A protein and the small-molecule ligand that binds it are described below.
Small molecule (SMILES): CC(C)CCC[C@@H](C)[C@H]1CC[C@H]2[C@@H]3CC=C4C[C@@H](O)CC[C@]4(C)[C@H]3CC[C@]12C

Binding-site contacts:
Ligand atom C18 contacts residue ILE44 of chain 1.A at 4.2 Å (hydrophobic).
Ligand atom C5 contacts residue OLC1 of chain 1.F at 4.3 Å.
Ligand atom C12 contacts residue ILE44 of chain 1.A at 4.3 Å (hydrophobic).
Ligand atom C8 contacts residue OLC1 of chain 1.F at 4.4 Å.
Ligand atom C3 contacts residue TYR410 of chain 1.A at 3.7 Å (hydrophobic).
Ligand atom C20 contacts residue ILE41 of chain 1.A at 4.3 Å (hydrophobic).
Ligand atom C10 contacts residue OLC1 of chain 1.F at 4.1 Å.
Ligand atom C2 contacts residue TYR415 of chain 1.A at 3.8 Å (hydrophobic).
Ligand atom C11 contacts residue GLY45 of chain 1.A at 4.4 Å.
Ligand atom C17 contacts residue OLC1 of chain 1.F at 4.5 Å.
Ligand atom C2 contacts residue LEU52 of chain 1.A at 4.1 Å (hydrophobic).
Ligand atom C21 contacts residue ILE44 of chain 1.A at 3.5 Å (hydrophobic).
Ligand atom C9 contacts residue OLC1 of chain 1.F at 3.7 Å.
Ligand atom C3 contacts residue OLC1 of chain 1.F at 4.1 Å.
Ligand atom C19 contacts residue GLY45 of chain 1.A at 3.6 Å.
Ligand atom C16 contacts residue ILE41 of chain 1.A at 4.2 Å (hydrophobic).
Ligand atom C1 contacts residue OLC1 of chain 1.F at 3.7 Å.
Ligand atom C12 contacts residue OLC1 of chain 1.F at 4.5 Å.
Ligand atom C1 contacts residue THR48 of chain 1.A at 4.1 Å.
Ligand atom C3 contacts residue TYR415 of chain 1.A at 3.4 Å (hydrophobic).
Ligand atom C4 contacts residue LEU49 of chain 1.A at 4.5 Å (hydrophobic).
Ligand atom C15 contacts residue ILE41 of chain 1.A at 4.3 Å (hydrophobic).
Ligand atom C7 contacts residue OLC1 of chain 1.F at 4.1 Å.
Ligand atom C23 contacts residue ILE41 of chain 1.A at 4.2 Å (hydrophobic).
Ligand atom O1 contacts residue TYR410 of chain 1.A at 2.5 Å (h-bond).
Ligand atom C18 contacts residue GLY45 of chain 1.A at 3.7 Å.
Ligand atom C19 contacts residue THR48 of chain 1.A at 4.3 Å.
Ligand atom C6 contacts residue OLC1 of chain 1.F at 4.4 Å.
Ligand atom C14 contacts residue OLC1 of chain 1.F at 4.2 Å.
Ligand atom C19 contacts residue LEU49 of chain 1.A at 4.5 Å (hydrophobic).
Ligand atom C4 contacts residue TYR410 of chain 1.A at 4.0 Å (hydrophobic).
Ligand atom O1 contacts residue ILE411 of chain 1.A at 4.3 Å.
Ligand atom C2 contacts residue OLC1 of chain 1.F at 4.2 Å.
Ligand atom C27 contacts residue ILE36 of chain 1.A at 3.7 Å (hydrophobic).
Ligand atom C4 contacts residue ILE411 of chain 1.A at 4.4 Å (hydrophobic).
Ligand atom C18 contacts residue ILE41 of chain 1.A at 3.9 Å (hydrophobic).
Ligand atom O1 contacts residue CYS413 of chain 1.A at 4.3 Å.
Ligand atom O1 contacts residue TYR415 of chain 1.A at 2.8 Å (h-bond).

Sequence of chain 1.A:
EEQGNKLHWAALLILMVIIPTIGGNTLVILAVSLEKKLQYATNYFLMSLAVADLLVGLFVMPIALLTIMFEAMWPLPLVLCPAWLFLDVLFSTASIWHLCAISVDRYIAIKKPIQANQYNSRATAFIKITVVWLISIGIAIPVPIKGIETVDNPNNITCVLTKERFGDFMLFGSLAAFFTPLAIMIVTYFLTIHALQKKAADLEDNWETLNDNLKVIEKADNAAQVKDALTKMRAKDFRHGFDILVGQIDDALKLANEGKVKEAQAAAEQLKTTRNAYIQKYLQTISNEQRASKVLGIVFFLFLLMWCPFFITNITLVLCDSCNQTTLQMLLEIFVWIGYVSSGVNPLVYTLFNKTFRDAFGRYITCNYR